The small molecule below binds the protein below.
Small molecule (SMILES): O=c1nc2n(C[C@H](O)[C@H](O)[C@H](O)CO)c3cc(O)ccc3cc-2c(=O)[nH]1

Binding-site contacts:
Ligand atom N2 contacts residue TRP64 of chain 1.D at 4.1 Å.
Ligand atom C9 contacts residue ASP92 of chain 1.D at 4.3 Å.
Ligand atom O3 contacts residue TRP151 of chain 1.D at 4.2 Å.
Ligand atom C13 contacts residue TRP64 of chain 1.D at 3.6 Å (hydrophobic).
Ligand atom N1 contacts residue ILE152 of chain 1.D at 3.8 Å.
Ligand atom C5 contacts residue LYS87 of chain 1.D at 4.2 Å.
Ligand atom N3 contacts residue TRP64 of chain 1.D at 3.6 Å.
Ligand atom C4 contacts residue TRP64 of chain 1.D at 3.5 Å (hydrophobic).
Ligand atom C6 contacts residue ASP92 of chain 1.D at 3.9 Å.
Ligand atom C4 contacts residue LEU86 of chain 1.D at 3.8 Å (hydrophobic).
Ligand atom C3 contacts residue LEU86 of chain 1.D at 4.2 Å (hydrophobic).
Ligand atom C2 contacts residue ILE152 of chain 1.D at 3.9 Å (hydrophobic).
Ligand atom N2 contacts residue ILE152 of chain 1.D at 3.8 Å.
Ligand atom C11 contacts residue TRP64 of chain 1.D at 4.0 Å (hydrophobic).
Ligand atom C12 contacts residue TRP64 of chain 1.D at 3.7 Å (hydrophobic).
Ligand atom O10 contacts residue PRO45 of chain 1.D at 3.3 Å.
Ligand atom C11 contacts residue PRO45 of chain 1.D at 3.9 Å (hydrophobic).
Ligand atom C9 contacts residue PRO45 of chain 1.D at 4.1 Å (hydrophobic).
Ligand atom C5 contacts residue LEU86 of chain 1.D at 3.7 Å (hydrophobic).
Ligand atom C6 contacts residue TRP64 of chain 1.D at 4.0 Å (hydrophobic).
Ligand atom C1 contacts residue TRP64 of chain 1.D at 4.1 Å (hydrophobic).
Ligand atom O2 contacts residue TRP64 of chain 1.D at 3.9 Å.
Ligand atom O2 contacts residue LEU86 of chain 1.D at 3.8 Å.
Ligand atom C3 contacts residue TRP64 of chain 1.D at 3.6 Å (hydrophobic).
Ligand atom C3 contacts residue ILE152 of chain 1.D at 3.9 Å (hydrophobic).
Ligand atom C6 contacts residue LYS87 of chain 1.D at 3.7 Å.
Ligand atom O1 contacts residue TRP151 of chain 1.D at 3.7 Å.
Ligand atom O3 contacts residue ILE152 of chain 1.D at 3.8 Å.
Ligand atom C14 contacts residue TRP64 of chain 1.D at 3.7 Å (hydrophobic).
Ligand atom C4 contacts residue LYS87 of chain 1.D at 3.8 Å.
Ligand atom C6 contacts residue LEU88 of chain 1.D at 3.9 Å (hydrophobic).
Ligand atom C6 contacts residue LEU86 of chain 1.D at 3.7 Å (hydrophobic).
Ligand atom C2 contacts residue TRP64 of chain 1.D at 3.6 Å (hydrophobic).
Ligand atom N1 contacts residue TRP64 of chain 1.D at 3.7 Å.
Ligand atom C13 contacts residue ILE152 of chain 1.D at 3.9 Å (hydrophobic).
Ligand atom O1 contacts residue ILE152 of chain 1.D at 3.9 Å.
Ligand atom C1 contacts residue ILE152 of chain 1.D at 3.7 Å (hydrophobic).
Ligand atom C5 contacts residue TRP64 of chain 1.D at 3.5 Å (hydrophobic).
Ligand atom O2 contacts residue LYS87 of chain 1.D at 3.1 Å (salt-bridge).
Ligand atom C7 contacts residue ASP92 of chain 1.D at 3.2 Å.

Sequence of chain 1.D:
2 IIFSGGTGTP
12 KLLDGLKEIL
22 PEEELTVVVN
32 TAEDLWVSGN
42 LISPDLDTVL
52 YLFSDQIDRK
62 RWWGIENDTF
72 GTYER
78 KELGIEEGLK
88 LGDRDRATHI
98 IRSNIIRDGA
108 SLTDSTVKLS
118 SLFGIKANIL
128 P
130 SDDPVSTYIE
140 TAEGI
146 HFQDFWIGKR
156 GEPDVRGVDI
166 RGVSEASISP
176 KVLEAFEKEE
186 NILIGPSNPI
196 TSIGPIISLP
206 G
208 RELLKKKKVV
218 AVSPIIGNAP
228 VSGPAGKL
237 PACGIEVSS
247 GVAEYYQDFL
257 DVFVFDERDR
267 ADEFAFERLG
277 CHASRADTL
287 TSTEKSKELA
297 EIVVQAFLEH